The protein below binds the small molecule below.
Small molecule (SMILES): O[C@@H]1[C@@H](O)[C@H](O)OC[C@H]1O

Sequence of chain 1.A:
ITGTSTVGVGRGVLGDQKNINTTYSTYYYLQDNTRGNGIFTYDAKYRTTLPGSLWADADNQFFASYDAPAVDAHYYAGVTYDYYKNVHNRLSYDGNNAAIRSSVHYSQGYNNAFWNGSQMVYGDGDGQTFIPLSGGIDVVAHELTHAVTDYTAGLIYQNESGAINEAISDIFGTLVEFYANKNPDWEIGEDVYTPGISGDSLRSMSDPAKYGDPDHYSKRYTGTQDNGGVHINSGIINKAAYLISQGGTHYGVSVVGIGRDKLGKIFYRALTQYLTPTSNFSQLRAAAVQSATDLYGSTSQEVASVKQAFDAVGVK

Binding-site contacts:
Ligand atom C4 contacts residue HIS216 of chain 1.A at 4.0 Å.
Ligand atom C5 contacts residue HIS216 of chain 1.A at 3.5 Å.
Ligand atom C4 contacts residue SER218 of chain 1.A at 3.8 Å.
Ligand atom O4 contacts residue HIS216 of chain 1.A at 4.1 Å.
Ligand atom C5 contacts residue SER218 of chain 1.A at 3.5 Å.
Ligand atom O4 contacts residue SER218 of chain 1.A at 2.8 Å (h-bond).
Ligand atom C2 contacts residue HIS216 of chain 1.A at 4.5 Å.
Ligand atom O5 contacts residue TYR251 of chain 1.A at 3.8 Å.
Ligand atom O5 contacts residue HIS216 of chain 1.A at 3.8 Å.
Ligand atom C3 contacts residue HIS216 of chain 1.A at 3.8 Å.
Ligand atom C1 contacts residue HIS216 of chain 1.A at 3.8 Å.
Ligand atom O1 contacts residue TYR251 of chain 1.A at 4.3 Å.